Sequence of chain 1.B:
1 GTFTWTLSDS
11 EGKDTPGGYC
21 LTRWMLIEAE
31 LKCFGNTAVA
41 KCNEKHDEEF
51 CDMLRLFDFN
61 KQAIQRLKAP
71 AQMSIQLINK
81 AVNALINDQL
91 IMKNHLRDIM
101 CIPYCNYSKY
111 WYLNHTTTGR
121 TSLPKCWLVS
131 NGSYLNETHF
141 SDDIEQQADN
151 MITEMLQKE

This protein binds this small molecule.
Small molecule (SMILES): CC(=O)N[C@@H]1[C@@H](O)[C@H](O)[C@@H](CO)O[C@H]1O

Binding-site contacts:
Ligand atom C8 contacts residue TYR134 of chain 1.B at 3.5 Å (hydrophobic).
Ligand atom C8 contacts residue ASN136 of chain 1.B at 3.7 Å.
Ligand atom C7 contacts residue ASN136 of chain 1.B at 3.3 Å.
Ligand atom N2 contacts residue ASN136 of chain 1.B at 2.9 Å (h-bond).
Ligand atom O5 contacts residue ASN136 of chain 1.B at 2.5 Å (h-bond).
Ligand atom C1 contacts residue ASN136 of chain 1.B at 1.5 Å.
Ligand atom C8 contacts residue LEU135 of chain 1.B at 4.4 Å (hydrophobic).
Ligand atom O7 contacts residue ASN136 of chain 1.B at 3.5 Å (h-bond).
Ligand atom C2 contacts residue ASN136 of chain 1.B at 2.5 Å.
Ligand atom C4 contacts residue ASN136 of chain 1.B at 4.4 Å.
Ligand atom C3 contacts residue ASN136 of chain 1.B at 3.9 Å.
Ligand atom C5 contacts residue ASN136 of chain 1.B at 3.8 Å.